This protein binds this small molecule.
Small molecule (SMILES): Nc1ncnc2c1ncn2[C@@H]1O[C@H](COP(=O)(O)OP(=O)(O)OP(O)(O)=S)[C@@H](O)[C@H]1O

Binding-site contacts:
Ligand atom PA contacts residue LYS127 of chain 1.H at 3.2 Å.
Ligand atom O3B contacts residue MG1 of chain 1.QA at 3.8 Å.
Ligand atom O1B contacts residue MG1 of chain 1.QA at 2.2 Å.
Ligand atom C2 contacts residue ILE266 of chain 1.H at 3.4 Å (hydrophobic).
Ligand atom N7 contacts residue GLY126 of chain 1.H at 3.8 Å.
Ligand atom N1 contacts residue ILE96 of chain 1.H at 3.8 Å.
Ligand atom PG contacts residue GLY124 of chain 1.H at 3.8 Å.
Ligand atom O3A contacts residue THR128 of chain 1.H at 3.3 Å.
Ligand atom PA contacts residue GLY126 of chain 1.H at 3.5 Å.
Ligand atom O5' contacts residue MG1 of chain 1.QA at 3.5 Å.
Ligand atom N3 contacts residue ILE266 of chain 1.H at 3.5 Å.
Ligand atom C5 contacts residue ILE266 of chain 1.H at 3.8 Å (hydrophobic).
Ligand atom O2A contacts residue GLY126 of chain 1.H at 3.0 Å.
Ligand atom C8 contacts residue GLY126 of chain 1.H at 3.3 Å.
Ligand atom O3G contacts residue VAL125 of chain 1.H at 3.7 Å.
Ligand atom C4' contacts residue ASP305 of chain 1.H at 3.8 Å.
Ligand atom O2A contacts residue ALA129 of chain 1.H at 3.3 Å (h-bond).
Ligand atom O2B contacts residue MG1 of chain 1.QA at 2.8 Å.
Ligand atom C4 contacts residue ILE266 of chain 1.H at 3.8 Å (hydrophobic).
Ligand atom C5' contacts residue GLY126 of chain 1.H at 3.5 Å.
Ligand atom N6 contacts residue ILE96 of chain 1.H at 2.9 Å (h-bond).
Ligand atom O2A contacts residue LYS127 of chain 1.H at 2.9 Å (salt-bridge).
Ligand atom PA contacts residue MG1 of chain 1.QA at 2.9 Å.
Ligand atom O3A contacts residue MG1 of chain 1.QA at 1.9 Å.
Ligand atom N6 contacts residue ILE266 of chain 1.H at 3.5 Å.
Ligand atom O4' contacts residue ASP305 of chain 1.H at 3.8 Å.
Ligand atom O3G contacts residue GLY124 of chain 1.H at 2.6 Å (h-bond).
Ligand atom O1A contacts residue VAL125 of chain 1.H at 3.7 Å.
Ligand atom O1A contacts residue GLY126 of chain 1.H at 2.9 Å (h-bond).
Ligand atom O2G contacts residue MG1 of chain 1.QA at 3.6 Å.
Ligand atom O1A contacts residue LYS127 of chain 1.H at 2.6 Å (salt-bridge).
Ligand atom N1 contacts residue ILE266 of chain 1.H at 3.7 Å.
Ligand atom O3G contacts residue ALA123 of chain 1.H at 3.8 Å.
Ligand atom PB contacts residue MG1 of chain 1.QA at 2.3 Å.
Ligand atom PA contacts residue THR128 of chain 1.H at 3.8 Å.
Ligand atom O2A contacts residue THR128 of chain 1.H at 2.8 Å (h-bond).
Ligand atom S1G contacts residue ALA123 of chain 1.H at 3.5 Å.
Ligand atom C5' contacts residue ASP305 of chain 1.H at 3.5 Å.
Ligand atom C6 contacts residue ILE266 of chain 1.H at 3.5 Å (hydrophobic).
Ligand atom O2A contacts residue MG1 of chain 1.QA at 3.0 Å.

Sequence of chain 1.H:
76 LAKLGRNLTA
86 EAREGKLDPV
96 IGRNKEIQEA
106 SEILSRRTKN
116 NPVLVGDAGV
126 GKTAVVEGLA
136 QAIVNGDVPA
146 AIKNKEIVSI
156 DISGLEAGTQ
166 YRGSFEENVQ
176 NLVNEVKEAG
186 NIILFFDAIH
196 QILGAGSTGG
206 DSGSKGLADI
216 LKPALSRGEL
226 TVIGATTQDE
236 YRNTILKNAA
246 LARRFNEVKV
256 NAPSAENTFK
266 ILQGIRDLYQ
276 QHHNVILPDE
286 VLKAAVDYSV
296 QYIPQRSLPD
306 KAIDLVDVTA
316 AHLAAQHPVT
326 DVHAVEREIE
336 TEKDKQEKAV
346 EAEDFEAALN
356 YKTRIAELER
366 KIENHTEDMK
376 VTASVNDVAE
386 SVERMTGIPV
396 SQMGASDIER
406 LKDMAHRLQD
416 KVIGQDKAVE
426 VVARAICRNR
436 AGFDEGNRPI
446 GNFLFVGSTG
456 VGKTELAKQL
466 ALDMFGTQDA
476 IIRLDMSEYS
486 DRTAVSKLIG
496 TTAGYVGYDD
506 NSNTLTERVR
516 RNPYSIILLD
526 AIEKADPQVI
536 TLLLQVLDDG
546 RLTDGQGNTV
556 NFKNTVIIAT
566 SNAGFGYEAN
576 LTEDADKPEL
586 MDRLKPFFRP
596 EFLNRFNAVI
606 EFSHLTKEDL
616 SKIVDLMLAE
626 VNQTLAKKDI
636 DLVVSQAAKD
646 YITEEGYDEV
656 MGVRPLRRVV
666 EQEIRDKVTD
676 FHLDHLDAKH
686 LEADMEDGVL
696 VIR